A small-molecule ligand and the protein it binds are described below.
Small molecule (SMILES): CC(C)(C)OC(=O)N1CC[C@]2(C(=O)Nc3ccccc32)[C@H]1c1cccc(-c2ccc(CO)c(S(C)(=O)=O)c2)c1

Sequence of chain 1.A:
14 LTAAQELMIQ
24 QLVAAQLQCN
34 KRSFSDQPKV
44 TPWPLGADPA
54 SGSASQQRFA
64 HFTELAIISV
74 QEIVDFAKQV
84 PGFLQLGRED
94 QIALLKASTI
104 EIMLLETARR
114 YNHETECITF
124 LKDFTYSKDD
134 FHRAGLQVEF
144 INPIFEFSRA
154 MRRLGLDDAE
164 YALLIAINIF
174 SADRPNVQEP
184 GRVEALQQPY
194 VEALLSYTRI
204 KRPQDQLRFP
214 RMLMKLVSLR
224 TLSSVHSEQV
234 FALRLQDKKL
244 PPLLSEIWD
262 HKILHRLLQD

Binding-site contacts:
Ligand atom C8 contacts residue ILE147 of chain 1.A at 3.6 Å (hydrophobic).
Ligand atom C3 contacts residue PHE134 of chain 1.A at 3.6 Å (hydrophobic).
Ligand atom C13 contacts residue LEU107 of chain 1.A at 3.8 Å (hydrophobic).
Ligand atom C14 contacts residue HIS229 of chain 1.A at 3.6 Å.
Ligand atom C39 contacts residue LEU68 of chain 1.A at 3.1 Å (hydrophobic).
Ligand atom C24 contacts residue PHE65 of chain 1.A at 3.6 Å (hydrophobic).
Ligand atom C32 contacts residue THR110 of chain 1.A at 3.8 Å.
Ligand atom O22 contacts residue GLN232 of chain 1.A at 3.1 Å (h-bond).
Ligand atom O37 contacts residue GLU75 of chain 1.A at 3.7 Å.
Ligand atom C18 contacts residue LEU247 of chain 1.A at 3.5 Å (hydrophobic).
Ligand atom O37 contacts residue SER72 of chain 1.A at 3.7 Å.
Ligand atom C32 contacts residue SER72 of chain 1.A at 3.3 Å.
Ligand atom C30 contacts residue SER72 of chain 1.A at 3.7 Å.
Ligand atom C26 contacts residue PHE123 of chain 1.A at 3.6 Å (hydrophobic).
Ligand atom C1 contacts residue PHE134 of chain 1.A at 3.5 Å (hydrophobic).
Ligand atom O22 contacts residue HIS229 of chain 1.A at 3.7 Å.
Ligand atom N7 contacts residue ILE147 of chain 1.A at 3.3 Å.
Ligand atom O38 contacts residue ARG113 of chain 1.A at 3.5 Å (salt-bridge).
Ligand atom C33 contacts residue PHE123 of chain 1.A at 3.5 Å (hydrophobic).
Ligand atom O38 contacts residue LEU124 of chain 1.A at 3.1 Å (h-bond).
Ligand atom C34 contacts residue SER72 of chain 1.A at 3.3 Å.
Ligand atom O35 contacts residue GLU75 of chain 1.A at 3.0 Å (salt-bridge).
Ligand atom O15 contacts residue TRP251 of chain 1.A at 3.2 Å.
Ligand atom O38 contacts residue PHE123 of chain 1.A at 3.2 Å.
Ligand atom C1 contacts residue THR110 of chain 1.A at 3.4 Å.
Ligand atom C31 contacts residue SER72 of chain 1.A at 3.2 Å.
Ligand atom C24 contacts residue PHE123 of chain 1.A at 3.7 Å (hydrophobic).
Ligand atom C2 contacts residue PHE134 of chain 1.A at 3.3 Å (hydrophobic).
Ligand atom C28 contacts residue PHE123 of chain 1.A at 3.4 Å (hydrophobic).
Ligand atom C33 contacts residue THR110 of chain 1.A at 3.5 Å.
Ligand atom C18 contacts residue LEU243 of chain 1.A at 3.6 Å (hydrophobic).
Ligand atom O15 contacts residue HIS229 of chain 1.A at 2.9 Å (h-bond).
Ligand atom C4 contacts residue ILE147 of chain 1.A at 3.4 Å (hydrophobic).
Ligand atom C6 contacts residue THR110 of chain 1.A at 3.7 Å.
Ligand atom O35 contacts residue SER72 of chain 1.A at 2.6 Å (h-bond).
Ligand atom C30 contacts residue PHE123 of chain 1.A at 3.4 Å (hydrophobic).
Ligand atom C1 contacts residue PHE123 of chain 1.A at 3.8 Å (hydrophobic).
Ligand atom C25 contacts residue PHE123 of chain 1.A at 3.3 Å (hydrophobic).
Ligand atom C29 contacts residue PHE123 of chain 1.A at 3.4 Å (hydrophobic).
Ligand atom C12 contacts residue ILE103 of chain 1.A at 3.8 Å (hydrophobic).